A protein and the small-molecule ligand that binds it are described below.
Small molecule (SMILES): CC(C)(C)NC(=O)[C@@H]1C[C@@H]2CCCC[C@@H]2CN1C[C@@H](O)[C@H](Cc1ccccc1)NC(=O)[C@H](CC(N)=O)NC(=O)c1ccc2ccccc2n1

Sequence of chain 1.A:
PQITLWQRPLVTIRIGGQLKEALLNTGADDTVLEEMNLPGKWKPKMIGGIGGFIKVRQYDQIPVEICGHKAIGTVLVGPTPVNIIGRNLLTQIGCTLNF

Binding-site contacts:
Ligand atom O contacts residue GLY27 of chain 1.A at 3.0 Å (h-bond).
Ligand atom N11 contacts residue GLY27 of chain 1.B at 3.7 Å.
Ligand atom C9 contacts residue ASN25 of chain 1.A at 3.1 Å.
Ligand atom ND2 contacts residue ASP30 of chain 1.A at 3.8 Å.
Ligand atom O2 contacts residue GLY27 of chain 1.A at 3.3 Å (h-bond).
Ligand atom OD1 contacts residue ASP29 of chain 1.A at 3.8 Å.
Ligand atom CB1 contacts residue GLY27 of chain 1.A at 3.8 Å.
Ligand atom CE1 contacts residue ILE50 of chain 1.A at 3.5 Å (hydrophobic).
Ligand atom N2 contacts residue GLY27 of chain 1.A at 3.1 Å (h-bond).
Ligand atom O1 contacts residue ILE50 of chain 1.B at 3.7 Å.
Ligand atom C4 contacts residue ARG8 of chain 1.B at 3.3 Å.
Ligand atom C8A contacts residue GLY48 of chain 1.A at 3.7 Å.
Ligand atom O2 contacts residue ASN25 of chain 1.A at 2.8 Å (h-bond).
Ligand atom ND2 contacts residue ILE47 of chain 1.A at 3.4 Å.
Ligand atom C22 contacts residue GLY48 of chain 1.B at 3.3 Å.
Ligand atom N1 contacts residue GLY48 of chain 1.A at 3.1 Å (h-bond).
Ligand atom C8 contacts residue GLY49 of chain 1.A at 3.8 Å.
Ligand atom C8 contacts residue GLY48 of chain 1.A at 3.4 Å.
Ligand atom C81 contacts residue GLY27 of chain 1.B at 3.5 Å.
Ligand atom C9 contacts residue ASN25 of chain 1.B at 3.5 Å.
Ligand atom CZ contacts residue PRO81 of chain 1.B at 3.5 Å (hydrophobic).
Ligand atom CB contacts residue GLY48 of chain 1.A at 3.8 Å.
Ligand atom CM contacts residue GLY27 of chain 1.B at 3.5 Å.
Ligand atom C3 contacts residue ASP29 of chain 1.A at 3.4 Å.
Ligand atom CM contacts residue ASN25 of chain 1.A at 3.5 Å.
Ligand atom CD2 contacts residue GLY27 of chain 1.A at 3.7 Å.
Ligand atom CE1 contacts residue PRO81 of chain 1.B at 3.5 Å (hydrophobic).
Ligand atom C3 contacts residue ARG8 of chain 1.B at 3.5 Å.
Ligand atom O2 contacts residue ASN25 of chain 1.B at 2.8 Å (h-bond).
Ligand atom OD1 contacts residue ASP30 of chain 1.A at 3.5 Å (salt-bridge).
Ligand atom CM contacts residue ASN25 of chain 1.B at 3.4 Å.
Ligand atom O contacts residue ASP29 of chain 1.A at 3.5 Å (salt-bridge).
Ligand atom CB1 contacts residue ASN25 of chain 1.B at 3.4 Å.
Ligand atom O contacts residue ALA28 of chain 1.A at 3.7 Å.
Ligand atom CD1 contacts residue ILE50 of chain 1.A at 3.5 Å (hydrophobic).
Ligand atom C21 contacts residue GLY27 of chain 1.B at 3.7 Å.
Ligand atom CE1 contacts residue GLY49 of chain 1.A at 3.7 Å.
Ligand atom C81 contacts residue ASN25 of chain 1.A at 3.4 Å.
Ligand atom N contacts residue GLY48 of chain 1.A at 3.1 Å (h-bond).
Ligand atom C51 contacts residue PRO81 of chain 1.A at 3.4 Å (hydrophobic).

Sequence of chain 1.B:
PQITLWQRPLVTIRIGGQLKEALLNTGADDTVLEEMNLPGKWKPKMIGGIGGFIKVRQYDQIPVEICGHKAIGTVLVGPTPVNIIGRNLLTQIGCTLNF